Sequence of chain 1.A:
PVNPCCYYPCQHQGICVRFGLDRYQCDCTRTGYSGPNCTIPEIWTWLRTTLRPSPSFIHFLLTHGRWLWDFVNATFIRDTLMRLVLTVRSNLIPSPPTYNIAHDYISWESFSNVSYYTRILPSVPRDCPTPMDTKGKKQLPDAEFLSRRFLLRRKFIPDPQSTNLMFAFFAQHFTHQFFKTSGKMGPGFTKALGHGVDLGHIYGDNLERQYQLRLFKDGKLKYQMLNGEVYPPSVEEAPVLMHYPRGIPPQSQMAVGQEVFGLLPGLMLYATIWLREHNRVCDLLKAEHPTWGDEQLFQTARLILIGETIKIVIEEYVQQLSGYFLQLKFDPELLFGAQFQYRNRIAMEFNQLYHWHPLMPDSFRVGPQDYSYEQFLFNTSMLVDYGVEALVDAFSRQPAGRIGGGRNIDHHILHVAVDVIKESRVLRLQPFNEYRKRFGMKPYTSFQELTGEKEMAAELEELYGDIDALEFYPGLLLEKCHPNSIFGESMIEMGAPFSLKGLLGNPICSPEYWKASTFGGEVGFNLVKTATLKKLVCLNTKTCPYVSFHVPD

Sequence of chain 1.B:
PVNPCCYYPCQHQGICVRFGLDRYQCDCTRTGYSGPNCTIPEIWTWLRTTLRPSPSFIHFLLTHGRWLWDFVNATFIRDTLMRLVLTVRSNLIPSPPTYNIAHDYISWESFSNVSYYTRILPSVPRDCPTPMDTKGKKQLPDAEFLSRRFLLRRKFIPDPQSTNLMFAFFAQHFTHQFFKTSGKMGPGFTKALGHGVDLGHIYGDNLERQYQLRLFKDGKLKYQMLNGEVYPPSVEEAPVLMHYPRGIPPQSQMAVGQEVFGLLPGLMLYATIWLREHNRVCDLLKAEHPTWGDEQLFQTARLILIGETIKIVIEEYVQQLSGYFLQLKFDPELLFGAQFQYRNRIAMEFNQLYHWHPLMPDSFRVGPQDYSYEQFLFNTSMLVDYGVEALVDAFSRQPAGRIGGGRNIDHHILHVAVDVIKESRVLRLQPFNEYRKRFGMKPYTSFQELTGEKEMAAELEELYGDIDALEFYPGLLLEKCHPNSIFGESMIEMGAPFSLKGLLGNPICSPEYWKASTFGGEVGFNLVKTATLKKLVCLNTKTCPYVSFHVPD

The protein below binds the small molecule below.
Small molecule (SMILES): CC(=O)N[C@H]1[C@H](O[C@H]2[C@H](O)[C@@H](NC(C)=O)CO[C@@H]2CO)O[C@H](CO)[C@@H](O)[C@@H]1O

Binding-site contacts:
Ligand atom C6 contacts residue PHE189 of chain 1.B at 3.8 Å (hydrophobic).
Ligand atom C6 contacts residue TYR211 of chain 1.A at 4.1 Å (hydrophobic).
Ligand atom O6 contacts residue TYR211 of chain 1.A at 4.4 Å.
Ligand atom O6 contacts residue LEU207 of chain 1.A at 3.5 Å.
Ligand atom C3 contacts residue ASN113 of chain 1.B at 3.8 Å.
Ligand atom C5 contacts residue ASN113 of chain 1.B at 3.6 Å.
Ligand atom C1 contacts residue ASN113 of chain 1.B at 1.4 Å.
Ligand atom C4 contacts residue ASN113 of chain 1.B at 4.2 Å.
Ligand atom O5 contacts residue PHE189 of chain 1.B at 4.3 Å.
Ligand atom C1 contacts residue TYR116 of chain 1.B at 3.8 Å (hydrophobic).
Ligand atom O6 contacts residue GLU208 of chain 1.A at 3.9 Å.
Ligand atom O5 contacts residue ASN113 of chain 1.B at 2.3 Å (h-bond).
Ligand atom O7 contacts residue GLU109 of chain 1.B at 3.8 Å.
Ligand atom N2 contacts residue ASN113 of chain 1.B at 3.0 Å (h-bond).
Ligand atom O6 contacts residue TYR116 of chain 1.B at 2.6 Å (h-bond).
Ligand atom C1 contacts residue LEU207 of chain 1.A at 3.7 Å (hydrophobic).
Ligand atom C4 contacts residue LEU207 of chain 1.A at 3.6 Å (hydrophobic).
Ligand atom C5 contacts residue LEU207 of chain 1.A at 3.9 Å (hydrophobic).
Ligand atom C5 contacts residue TYR116 of chain 1.B at 3.9 Å (hydrophobic).
Ligand atom C3 contacts residue LEU207 of chain 1.A at 3.8 Å (hydrophobic).
Ligand atom C2 contacts residue ASN113 of chain 1.B at 2.5 Å.
Ligand atom C5 contacts residue PHE189 of chain 1.B at 3.8 Å (hydrophobic).
Ligand atom C2 contacts residue LEU207 of chain 1.A at 3.4 Å (hydrophobic).
Ligand atom O7 contacts residue ASN113 of chain 1.B at 3.3 Å (h-bond).
Ligand atom C8 contacts residue PHE189 of chain 1.B at 4.3 Å (hydrophobic).
Ligand atom O5 contacts residue LEU207 of chain 1.A at 3.4 Å.
Ligand atom O3 contacts residue LEU207 of chain 1.A at 4.0 Å.
Ligand atom C7 contacts residue ASN113 of chain 1.B at 3.4 Å.
Ligand atom O7 contacts residue LEU207 of chain 1.A at 4.0 Å.
Ligand atom C6 contacts residue TYR116 of chain 1.B at 3.2 Å (hydrophobic).
Ligand atom C6 contacts residue LEU207 of chain 1.A at 4.3 Å (hydrophobic).
Ligand atom O5 contacts residue TYR116 of chain 1.B at 3.4 Å.
Ligand atom C1 contacts residue GLU109 of chain 1.B at 4.4 Å.
Ligand atom C8 contacts residue MET185 of chain 1.B at 3.5 Å (hydrophobic).